Sequence of chain 1.A:
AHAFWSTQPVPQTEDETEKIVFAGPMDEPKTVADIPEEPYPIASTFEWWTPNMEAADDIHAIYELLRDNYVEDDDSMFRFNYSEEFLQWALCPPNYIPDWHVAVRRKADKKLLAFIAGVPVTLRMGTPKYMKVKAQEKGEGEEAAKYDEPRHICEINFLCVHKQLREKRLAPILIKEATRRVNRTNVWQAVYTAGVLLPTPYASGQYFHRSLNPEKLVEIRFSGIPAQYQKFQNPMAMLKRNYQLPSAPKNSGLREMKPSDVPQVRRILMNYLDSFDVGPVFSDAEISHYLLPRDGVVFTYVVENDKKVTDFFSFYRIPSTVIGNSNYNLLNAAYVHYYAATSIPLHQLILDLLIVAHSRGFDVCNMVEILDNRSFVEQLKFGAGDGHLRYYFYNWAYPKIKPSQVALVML

A small-molecule ligand and the protein it binds are described below.
Small molecule (SMILES): Cc1nn(C)c(C)c1CCOc1cc(F)ccc1-c1ccc2n[nH]c(CN(C)C)c2c1

Binding-site contacts:
Ligand atom N1 contacts residue MYA1 of chain 1.C at 3.8 Å.
Ligand atom F contacts residue MET374 of chain 1.A at 3.0 Å.
Ligand atom C21 contacts residue VAL78 of chain 1.A at 3.3 Å (hydrophobic).
Ligand atom C9 contacts residue PHE87 of chain 1.A at 3.8 Å (hydrophobic).
Ligand atom C1 contacts residue MET417 of chain 1.A at 3.6 Å (hydrophobic).
Ligand atom C2 contacts residue LEU418 of chain 1.A at 3.7 Å (hydrophobic).
Ligand atom C20 contacts residue GLU79 of chain 1.A at 3.7 Å.
Ligand atom C8 contacts residue PHE87 of chain 1.A at 3.8 Å (hydrophobic).
Ligand atom N4 contacts residue SER327 of chain 1.A at 3.0 Å (h-bond).
Ligand atom N2 contacts residue VAL78 of chain 1.A at 3.6 Å.
Ligand atom N3 contacts residue PHE87 of chain 1.A at 3.4 Å.
Ligand atom C23 contacts residue LEU338 of chain 1.A at 3.5 Å (hydrophobic).
Ligand atom C contacts residue THR200 of chain 1.A at 3.4 Å.
Ligand atom C19 contacts residue ASP80 of chain 1.A at 3.7 Å.
Ligand atom C19 contacts residue PHE87 of chain 1.A at 3.7 Å (hydrophobic).
Ligand atom C2 contacts residue TYR89 of chain 1.A at 3.8 Å (hydrophobic).
Ligand atom C1 contacts residue LEU418 of chain 1.A at 3.2 Å (hydrophobic).
Ligand atom C21 contacts residue PHE87 of chain 1.A at 3.5 Å (hydrophobic).
Ligand atom C12 contacts residue VAL375 of chain 1.A at 3.4 Å (hydrophobic).
Ligand atom C20 contacts residue VAL78 of chain 1.A at 3.7 Å (hydrophobic).
Ligand atom N contacts residue ASN164 of chain 1.A at 3.7 Å.
Ligand atom C21 contacts residue PHE85 of chain 1.A at 3.8 Å (hydrophobic).
Ligand atom C1 contacts residue THR200 of chain 1.A at 3.6 Å.
Ligand atom N contacts residue LEU418 of chain 1.A at 2.9 Å (h-bond).
Ligand atom F contacts residue TYR342 of chain 1.A at 3.6 Å.
Ligand atom N1 contacts residue VAL78 of chain 1.A at 3.5 Å.
Ligand atom N2 contacts residue GLY202 of chain 1.A at 3.6 Å (h-bond).
Ligand atom C14 contacts residue TYR214 of chain 1.A at 3.7 Å (hydrophobic).
Ligand atom N4 contacts residue PHE87 of chain 1.A at 3.6 Å.
Ligand atom C contacts residue ASN164 of chain 1.A at 3.3 Å.
Ligand atom C14 contacts residue TYR342 of chain 1.A at 3.6 Å (hydrophobic).
Ligand atom C17 contacts residue TYR214 of chain 1.A at 3.7 Å (hydrophobic).
Ligand atom C contacts residue LEU418 of chain 1.A at 3.7 Å (hydrophobic).
Ligand atom F contacts residue ASN373 of chain 1.A at 3.4 Å.
Ligand atom C21 contacts residue ASP80 of chain 1.A at 3.8 Å.
Ligand atom C16 contacts residue TYR214 of chain 1.A at 3.7 Å (hydrophobic).
Ligand atom C21 contacts residue ARG86 of chain 1.A at 3.8 Å.
Ligand atom C13 contacts residue TYR342 of chain 1.A at 3.5 Å (hydrophobic).
Ligand atom F contacts residue VAL375 of chain 1.A at 3.8 Å.
Ligand atom C20 contacts residue ASP80 of chain 1.A at 3.4 Å.